Binding-site contacts:
Ligand atom O2' contacts residue ILE464 of chain 1.D at 3.2 Å.
Ligand atom P contacts residue THR418 of chain 1.D at 3.3 Å.
Ligand atom O4 contacts residue PHE416 of chain 1.D at 2.9 Å (h-bond).
Ligand atom OP1 contacts residue SER398 of chain 1.D at 2.6 Å (h-bond).
Ligand atom P contacts residue LYS420 of chain 1.D at 3.3 Å.
Ligand atom N1 contacts residue ARG190 of chain 1.D at 3.2 Å.
Ligand atom O4 contacts residue GLY702 of chain 1.D at 3.4 Å (h-bond).
Ligand atom C2 contacts residue ARG190 of chain 1.D at 3.5 Å.
Ligand atom O5' contacts residue SER401 of chain 1.D at 3.3 Å (h-bond).
Ligand atom O6 contacts residue ASN186 of chain 1.D at 3.1 Å (h-bond).
Ligand atom N3 contacts residue PHE416 of chain 1.D at 2.7 Å (h-bond).
Ligand atom OP1 contacts residue LYS420 of chain 1.D at 2.5 Å (salt-bridge).
Ligand atom N9 contacts residue ILE462 of chain 1.D at 3.4 Å.
Ligand atom O2' contacts residue GLU593 of chain 1.D at 3.3 Å (salt-bridge).
Ligand atom C2 contacts residue ARG701 of chain 1.D at 3.5 Å.
Ligand atom N3 contacts residue ARG701 of chain 1.D at 3.4 Å (salt-bridge).
Ligand atom C4 contacts residue TYR842 of chain 1.D at 3.2 Å (hydrophobic).
Ligand atom OP1 contacts residue LYS594 of chain 1.D at 2.7 Å (salt-bridge).
Ligand atom C6 contacts residue ILE462 of chain 1.D at 3.3 Å (hydrophobic).
Ligand atom O2' contacts residue GLY592 of chain 1.D at 2.9 Å (h-bond).
Ligand atom N3 contacts residue ARG190 of chain 1.D at 3.5 Å (salt-bridge).
Ligand atom C4 contacts residue PHE416 of chain 1.D at 3.3 Å (hydrophobic).
Ligand atom N3 contacts residue GLY592 of chain 1.D at 3.5 Å.
Ligand atom OP2 contacts residue THR418 of chain 1.D at 2.8 Å (h-bond).
Ligand atom N2 contacts residue ARG190 of chain 1.D at 3.4 Å (salt-bridge).
Ligand atom OP1 contacts residue THR418 of chain 1.D at 3.1 Å (h-bond).
Ligand atom N7 contacts residue LYS188 of chain 1.D at 3.1 Å.
Ligand atom N3 contacts residue GLY702 of chain 1.D at 2.9 Å (h-bond).
Ligand atom N2 contacts residue ARG701 of chain 1.D at 3.3 Å (salt-bridge).
Ligand atom OP2 contacts residue LYS419 of chain 1.D at 3.2 Å (salt-bridge).
Ligand atom C4 contacts residue ILE462 of chain 1.D at 3.3 Å (hydrophobic).
Ligand atom O4' contacts residue PRO844 of chain 1.D at 3.4 Å.
Ligand atom O3' contacts residue LYS420 of chain 1.D at 3.0 Å (salt-bridge).
Ligand atom O2 contacts residue PHE416 of chain 1.D at 3.5 Å.
Ligand atom C2 contacts residue PHE416 of chain 1.D at 3.3 Å (hydrophobic).
Ligand atom C6 contacts residue PRO844 of chain 1.D at 3.5 Å (hydrophobic).
Ligand atom C5' contacts residue ALA400 of chain 1.D at 3.1 Å (hydrophobic).
Ligand atom O4 contacts residue ILE415 of chain 1.D at 3.0 Å.
Ligand atom N1 contacts residue ARG701 of chain 1.D at 2.7 Å (salt-bridge).
Ligand atom O4 contacts residue TYR842 of chain 1.D at 3.3 Å (h-bond).

Sequence of chain 1.D:
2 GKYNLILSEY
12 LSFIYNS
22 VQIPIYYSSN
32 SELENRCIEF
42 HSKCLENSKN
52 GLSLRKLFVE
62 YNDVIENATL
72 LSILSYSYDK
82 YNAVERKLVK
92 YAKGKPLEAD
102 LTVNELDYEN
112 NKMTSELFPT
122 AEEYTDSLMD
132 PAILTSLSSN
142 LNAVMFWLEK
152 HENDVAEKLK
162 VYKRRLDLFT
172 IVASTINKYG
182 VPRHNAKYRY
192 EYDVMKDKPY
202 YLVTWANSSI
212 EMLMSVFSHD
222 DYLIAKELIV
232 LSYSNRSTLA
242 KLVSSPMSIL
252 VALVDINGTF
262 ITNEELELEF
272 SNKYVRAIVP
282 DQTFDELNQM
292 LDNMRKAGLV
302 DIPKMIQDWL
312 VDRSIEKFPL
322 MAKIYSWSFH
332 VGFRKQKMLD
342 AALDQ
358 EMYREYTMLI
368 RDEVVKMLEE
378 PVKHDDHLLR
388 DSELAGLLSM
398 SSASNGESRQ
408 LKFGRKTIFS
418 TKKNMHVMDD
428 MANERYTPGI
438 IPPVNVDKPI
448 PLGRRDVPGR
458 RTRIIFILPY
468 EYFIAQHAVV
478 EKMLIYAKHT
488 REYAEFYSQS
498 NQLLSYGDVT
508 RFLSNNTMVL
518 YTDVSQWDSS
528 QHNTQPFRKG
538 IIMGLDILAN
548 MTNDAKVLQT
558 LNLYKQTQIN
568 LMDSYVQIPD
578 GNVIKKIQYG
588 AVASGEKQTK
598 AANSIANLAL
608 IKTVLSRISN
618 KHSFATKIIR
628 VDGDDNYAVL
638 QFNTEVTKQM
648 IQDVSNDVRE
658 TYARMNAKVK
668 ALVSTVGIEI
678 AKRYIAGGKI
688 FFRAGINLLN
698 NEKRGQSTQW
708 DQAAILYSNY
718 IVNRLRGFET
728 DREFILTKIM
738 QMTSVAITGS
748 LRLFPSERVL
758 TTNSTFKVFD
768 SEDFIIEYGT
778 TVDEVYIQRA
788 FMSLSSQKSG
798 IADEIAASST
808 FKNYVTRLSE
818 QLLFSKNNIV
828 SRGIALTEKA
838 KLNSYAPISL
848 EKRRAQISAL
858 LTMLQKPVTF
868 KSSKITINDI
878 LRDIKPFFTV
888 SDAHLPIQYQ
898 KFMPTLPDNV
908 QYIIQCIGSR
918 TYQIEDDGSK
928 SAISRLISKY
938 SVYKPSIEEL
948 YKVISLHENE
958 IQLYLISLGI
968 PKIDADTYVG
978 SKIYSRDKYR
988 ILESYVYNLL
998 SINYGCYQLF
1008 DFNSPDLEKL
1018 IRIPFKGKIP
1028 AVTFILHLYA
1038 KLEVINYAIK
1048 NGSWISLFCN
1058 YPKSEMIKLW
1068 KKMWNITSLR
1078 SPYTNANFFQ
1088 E

This protein binds this small molecule.
Small molecule (SMILES): Nc1ccn([C@@H]2O[C@H](CO[P](=O)(O)O[C@H]3[C@@H](O)[C@H](n4ccc(N)nc4=O)O[C@@H]3CO[P](=O)(O)O[C@H]3[C@@H](O)[C@H](n4cnc5c(N)ncnc54)O[C@@H]3CO[P](=O)(O)O[C@H]3[C@@H](O)[C@H](n4cnc5c(=O)nc(N)[nH]c54)O[C@@H]3CO[P](=O)(O)O[C@H]3[C@@H](O)[C@H](n4ccc(=O)[nH]c4=O)O[C@@H]3CO[P](=O)(O)O[C@H]3[C@@H](O)[C@H](n4cnc5c(=O)nc(N)[nH]c54)O[C@@H]3CO[P](=O)(O)O[C@H]3[C@@H](O)[C@H](n4ccc(=O)[nH]c4=O)O[C@@H]3CO)[C@@H](O)[C@H]2O)c(=O)n1